Binding-site contacts:
Ligand atom S contacts residue TYR46 of chain 1.A at 4.1 Å.
Ligand atom S contacts residue PRO87 of chain 1.A at 4.0 Å.
Ligand atom C3 contacts residue PHE282 of chain 1.A at 4.1 Å (hydrophobic).
Ligand atom O contacts residue PHE283 of chain 1.A at 4.0 Å.
Ligand atom O1 contacts residue PRO87 of chain 1.A at 3.6 Å.
Ligand atom N contacts residue PRO86 of chain 1.A at 3.8 Å.
Ligand atom O2 contacts residue TYR46 of chain 1.A at 3.4 Å (h-bond).
Ligand atom N contacts residue TYR46 of chain 1.A at 3.0 Å (h-bond).
Ligand atom C3 contacts residue TYR46 of chain 1.A at 4.3 Å (hydrophobic).
Ligand atom N contacts residue LEU92 of chain 1.A at 3.9 Å.
Ligand atom C contacts residue ASP88 of chain 1.A at 3.2 Å.
Ligand atom C contacts residue PRO86 of chain 1.A at 4.4 Å (hydrophobic).
Ligand atom C2 contacts residue LEU286 of chain 1.A at 4.0 Å (hydrophobic).
Ligand atom O contacts residue PRO86 of chain 1.A at 3.3 Å.
Ligand atom O1 contacts residue ASP88 of chain 1.A at 2.9 Å (salt-bridge).
Ligand atom C2 contacts residue TYR46 of chain 1.A at 3.8 Å (hydrophobic).
Ligand atom O contacts residue PRO87 of chain 1.A at 3.5 Å.
Ligand atom C1 contacts residue LEU286 of chain 1.A at 3.8 Å (hydrophobic).
Ligand atom N1 contacts residue TYR46 of chain 1.A at 3.2 Å (h-bond).
Ligand atom S contacts residue PRO86 of chain 1.A at 3.6 Å.
Ligand atom C contacts residue LEU92 of chain 1.A at 3.6 Å (hydrophobic).
Ligand atom O1 contacts residue PRO86 of chain 1.A at 3.5 Å.
Ligand atom C contacts residue GLN91 of chain 1.A at 3.8 Å.
Ligand atom O contacts residue TYR46 of chain 1.A at 3.6 Å.
Ligand atom C contacts residue TYR46 of chain 1.A at 3.8 Å (hydrophobic).
Ligand atom N contacts residue ASP88 of chain 1.A at 4.1 Å.
Ligand atom N1 contacts residue LEU286 of chain 1.A at 4.3 Å.
Ligand atom C4 contacts residue TYR46 of chain 1.A at 4.0 Å (hydrophobic).
Ligand atom C4 contacts residue PHE282 of chain 1.A at 4.1 Å (hydrophobic).
Ligand atom C5 contacts residue PHE282 of chain 1.A at 3.6 Å (hydrophobic).
Ligand atom S contacts residue ASP88 of chain 1.A at 4.3 Å.

A protein and the small-molecule ligand that binds it are described below.
Small molecule (SMILES): CNS(=O)(=O)Cc1cc(C)on1

Sequence of chain 1.A:
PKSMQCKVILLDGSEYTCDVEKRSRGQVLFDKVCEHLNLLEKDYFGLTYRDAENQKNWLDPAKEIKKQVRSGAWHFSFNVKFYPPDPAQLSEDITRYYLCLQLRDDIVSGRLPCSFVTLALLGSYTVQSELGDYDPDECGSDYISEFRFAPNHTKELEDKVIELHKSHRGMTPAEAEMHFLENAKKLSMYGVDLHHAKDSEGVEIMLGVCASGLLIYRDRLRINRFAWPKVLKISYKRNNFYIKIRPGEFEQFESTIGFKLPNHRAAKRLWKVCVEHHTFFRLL